Binding-site contacts:
Ligand atom C1 contacts residue TRP59 of chain 2.A at 3.4 Å (hydrophobic).
Ligand atom C1 contacts residue TYR82 of chain 2.A at 4.2 Å (hydrophobic).
Ligand atom C1 contacts residue ILE56 of chain 2.A at 3.6 Å (hydrophobic).
Ligand atom C2 contacts residue TRP59 of chain 2.A at 4.1 Å (hydrophobic).
Ligand atom C2 contacts residue VAL55 of chain 2.A at 4.1 Å (hydrophobic).
Ligand atom C4 contacts residue TYR26 of chain 2.A at 3.8 Å (hydrophobic).
Ligand atom C4 contacts residue ASP37 of chain 2.A at 4.5 Å.
Ligand atom C3 contacts residue TRP59 of chain 2.A at 4.3 Å (hydrophobic).
Ligand atom C4 contacts residue TRP59 of chain 2.A at 4.2 Å (hydrophobic).
Ligand atom O5 contacts residue ASP37 of chain 2.A at 3.9 Å.
Ligand atom O5 contacts residue PHE99 of chain 2.A at 4.4 Å.
Ligand atom O5 contacts residue TYR26 of chain 2.A at 4.2 Å.
Ligand atom O2 contacts residue ILE56 of chain 2.A at 3.0 Å (h-bond).
Ligand atom C3 contacts residue VAL55 of chain 2.A at 4.1 Å (hydrophobic).
Ligand atom O2 contacts residue TYR82 of chain 2.A at 4.3 Å.
Ligand atom C2 contacts residue ILE56 of chain 2.A at 4.1 Å (hydrophobic).
Ligand atom O2 contacts residue VAL55 of chain 2.A at 3.3 Å.
Ligand atom O5 contacts residue TYR82 of chain 2.A at 4.0 Å.
Ligand atom C3 contacts residue PHE46 of chain 2.A at 4.3 Å (hydrophobic).
Ligand atom C2 contacts residue TYR82 of chain 2.A at 4.2 Å (hydrophobic).
Ligand atom C1 contacts residue PHE99 of chain 2.A at 3.5 Å (hydrophobic).

The protein below binds the small molecule below.
Small molecule (SMILES): CC(=O)CCO

Sequence of chain 2.A:
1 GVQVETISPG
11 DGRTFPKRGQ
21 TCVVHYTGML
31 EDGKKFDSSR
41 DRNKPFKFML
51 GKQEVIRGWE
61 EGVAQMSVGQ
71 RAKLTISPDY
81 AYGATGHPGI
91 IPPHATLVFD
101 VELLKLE